Binding-site contacts:
Ligand atom O01 contacts residue ARG46 of chain 1.D at 3.5 Å (salt-bridge).
Ligand atom O02 contacts residue PHE103 of chain 1.D at 3.7 Å.
Ligand atom O01 contacts residue ASP34 of chain 1.C at 2.6 Å (salt-bridge).
Ligand atom C19 contacts residue ALA99 of chain 1.C at 3.9 Å (hydrophobic).
Ligand atom C05 contacts residue ALA99 of chain 1.C at 3.9 Å (hydrophobic).
Ligand atom C19 contacts residue LYS101 of chain 1.C at 3.9 Å.
Ligand atom C15 contacts residue HIS101 of chain 1.D at 3.5 Å.
Ligand atom C18 contacts residue PHE48 of chain 1.D at 3.8 Å (hydrophobic).
Ligand atom C22 contacts residue TYR61 of chain 1.D at 3.9 Å (hydrophobic).
Ligand atom C06 contacts residue ALA108 of chain 1.C at 3.7 Å (hydrophobic).
Ligand atom C13 contacts residue TRP107 of chain 1.D at 3.3 Å (hydrophobic).
Ligand atom O02 contacts residue PHE38 of chain 1.C at 3.8 Å.
Ligand atom C18 contacts residue TYR61 of chain 1.C at 3.8 Å (hydrophobic).
Ligand atom C17 contacts residue HIS101 of chain 1.D at 3.2 Å.
Ligand atom C06 contacts residue PHE38 of chain 1.C at 3.9 Å (hydrophobic).
Ligand atom C23 contacts residue ILE52 of chain 1.C at 3.5 Å (hydrophobic).
Ligand atom O02 contacts residue HIS101 of chain 1.D at 3.8 Å.
Ligand atom C06 contacts residue MET106 of chain 1.D at 3.7 Å (hydrophobic).
Ligand atom C16 contacts residue ASP34 of chain 1.C at 3.4 Å.
Ligand atom C19 contacts residue ASP34 of chain 1.C at 3.6 Å.
Ligand atom C12 contacts residue HIS101 of chain 1.D at 3.6 Å.
Ligand atom C05 contacts residue PHE38 of chain 1.C at 3.7 Å (hydrophobic).
Ligand atom C23 contacts residue ALA51 of chain 1.C at 3.4 Å (hydrophobic).
Ligand atom C23 contacts residue SER53 of chain 1.C at 3.4 Å.
Ligand atom C14 contacts residue GLY36 of chain 1.C at 3.9 Å.
Ligand atom C14 contacts residue ALA51 of chain 1.C at 3.6 Å (hydrophobic).
Ligand atom C22 contacts residue GLN58 of chain 1.C at 3.5 Å.
Ligand atom C19 contacts residue PHE100 of chain 1.C at 3.9 Å (hydrophobic).
Ligand atom C13 contacts residue ASP102 of chain 1.D at 3.8 Å.
Ligand atom O01 contacts residue LYS101 of chain 1.C at 3.2 Å.
Ligand atom C08 contacts residue HIS101 of chain 1.D at 3.9 Å.
Ligand atom C03 contacts residue PHE38 of chain 1.C at 3.7 Å (hydrophobic).
Ligand atom C07 contacts residue HIS101 of chain 1.D at 3.6 Å.
Ligand atom C22 contacts residue PRO59 of chain 1.C at 3.9 Å (hydrophobic).
Ligand atom C11 contacts residue ASP34 of chain 1.C at 3.4 Å.
Ligand atom C21 contacts residue TYR61 of chain 1.C at 3.7 Å (hydrophobic).
Ligand atom C05 contacts residue ALA108 of chain 1.C at 3.6 Å (hydrophobic).
Ligand atom C20 contacts residue PHE48 of chain 1.D at 3.5 Å (hydrophobic).
Ligand atom C23 contacts residue PRO59 of chain 1.C at 3.9 Å (hydrophobic).
Ligand atom C13 contacts residue MET106 of chain 1.D at 3.9 Å (hydrophobic).

Sequence of chain 1.C:
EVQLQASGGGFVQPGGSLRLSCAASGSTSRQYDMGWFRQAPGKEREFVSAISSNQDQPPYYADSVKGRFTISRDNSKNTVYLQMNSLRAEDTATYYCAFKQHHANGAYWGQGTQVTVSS

The small molecule below binds the protein below.
Small molecule (SMILES): C=C(C)[C@@H]1CCC(C)=C[C@H]1c1c(O)cc(CCCCC)cc1O

Sequence of chain 1.D:
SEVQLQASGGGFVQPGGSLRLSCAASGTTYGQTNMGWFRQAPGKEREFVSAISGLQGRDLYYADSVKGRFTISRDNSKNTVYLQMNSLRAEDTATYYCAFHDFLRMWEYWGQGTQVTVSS